Sequence of chain 2.G:
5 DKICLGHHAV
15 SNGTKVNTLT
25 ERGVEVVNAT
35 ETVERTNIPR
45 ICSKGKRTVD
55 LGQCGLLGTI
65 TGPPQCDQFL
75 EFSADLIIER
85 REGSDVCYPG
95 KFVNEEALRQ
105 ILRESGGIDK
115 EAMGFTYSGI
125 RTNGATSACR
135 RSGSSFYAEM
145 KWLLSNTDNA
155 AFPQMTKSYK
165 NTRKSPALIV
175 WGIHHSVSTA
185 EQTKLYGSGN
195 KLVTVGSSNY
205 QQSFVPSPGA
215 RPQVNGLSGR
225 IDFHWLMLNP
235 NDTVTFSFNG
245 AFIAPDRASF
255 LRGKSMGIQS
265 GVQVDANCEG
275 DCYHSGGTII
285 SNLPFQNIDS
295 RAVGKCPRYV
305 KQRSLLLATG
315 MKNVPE

Sequence of chain 2.H:
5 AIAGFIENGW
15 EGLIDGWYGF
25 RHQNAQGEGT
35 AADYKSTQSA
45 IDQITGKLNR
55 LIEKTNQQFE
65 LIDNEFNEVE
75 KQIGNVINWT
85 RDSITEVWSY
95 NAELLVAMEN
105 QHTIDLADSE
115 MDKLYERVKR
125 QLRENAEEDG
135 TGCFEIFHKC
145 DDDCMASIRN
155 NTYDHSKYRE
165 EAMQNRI

Binding-site contacts:
Ligand atom O6 contacts residue LEU52 of chain 2.H at 3.9 Å.
Ligand atom O6 contacts residue THR313 of chain 2.G at 3.7 Å.
Ligand atom O3 contacts residue ASN32 of chain 2.G at 4.5 Å.
Ligand atom C6 contacts residue THR313 of chain 2.G at 4.5 Å.
Ligand atom O6 contacts residue THR34 of chain 2.G at 4.1 Å.
Ligand atom C5 contacts residue THR313 of chain 2.G at 4.5 Å.
Ligand atom C8 contacts residue THR34 of chain 2.G at 3.9 Å.
Ligand atom O5 contacts residue ASN32 of chain 2.G at 2.3 Å (h-bond).
Ligand atom C1 contacts residue ASN32 of chain 2.G at 1.4 Å.
Ligand atom C5 contacts residue ASN32 of chain 2.G at 3.6 Å.
Ligand atom C4 contacts residue ASN32 of chain 2.G at 4.1 Å.
Ligand atom C5 contacts residue THR34 of chain 2.G at 4.5 Å.
Ligand atom C7 contacts residue ASN32 of chain 2.G at 3.5 Å.
Ligand atom C1 contacts residue THR313 of chain 2.G at 3.9 Å.
Ligand atom O5 contacts residue THR313 of chain 2.G at 3.3 Å (h-bond).
Ligand atom N2 contacts residue ASN32 of chain 2.G at 2.9 Å (h-bond).
Ligand atom C2 contacts residue ASN32 of chain 2.G at 2.3 Å.
Ligand atom O7 contacts residue ASN32 of chain 2.G at 3.7 Å.
Ligand atom C3 contacts residue ASN32 of chain 2.G at 3.7 Å.
Ligand atom C6 contacts residue THR34 of chain 2.G at 3.4 Å.
Ligand atom O5 contacts residue ALA33 of chain 2.G at 4.3 Å.

A protein and the small-molecule ligand that binds it are described below.
Small molecule (SMILES): CC(=O)N[C@H]1[C@H](O[C@H]2[C@H](O)[C@@H](NC(C)=O)CO[C@@H]2CO)O[C@H](CO)[C@@H](O[C@@H]2O[C@H](CO)[C@@H](O)[C@H](O)[C@@H]2O)[C@@H]1O